Sequence of chain 1.A:
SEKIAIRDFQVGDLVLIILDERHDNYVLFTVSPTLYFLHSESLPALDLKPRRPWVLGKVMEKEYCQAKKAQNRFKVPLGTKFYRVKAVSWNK

Binding-site contacts:
Ligand atom CD1 contacts residue TYR78 of chain 1.A at 3.7 Å (hydrophobic).
Ligand atom O3P contacts residue GLN85 of chain 1.A at 3.7 Å.
Ligand atom CE1 contacts residue ARG98 of chain 1.A at 3.5 Å.
Ligand atom P contacts residue ASN86 of chain 1.A at 3.7 Å.
Ligand atom CA contacts residue GLN80 of chain 1.A at 3.2 Å.
Ligand atom O1P contacts residue ARG87 of chain 1.A at 2.4 Å (salt-bridge).
Ligand atom N contacts residue GLN80 of chain 1.A at 3.1 Å (h-bond).
Ligand atom O contacts residue GLN80 of chain 1.A at 2.8 Å (h-bond).
Ligand atom CB contacts residue GLN85 of chain 1.A at 3.8 Å.
Ligand atom CG contacts residue PHE88 of chain 1.A at 3.8 Å (hydrophobic).
Ligand atom O contacts residue TYR78 of chain 1.A at 3.5 Å (h-bond).
Ligand atom O contacts residue ALA81 of chain 1.A at 3.7 Å.
Ligand atom N contacts residue TYR78 of chain 1.A at 2.8 Å (h-bond).
Ligand atom CG contacts residue ARG87 of chain 1.A at 3.5 Å.
Ligand atom SD contacts residue TYR78 of chain 1.A at 3.8 Å.
Ligand atom CZ contacts residue ARG98 of chain 1.A at 3.5 Å.
Ligand atom CG1 contacts residue CYS79 of chain 1.A at 3.8 Å (hydrophobic).
Ligand atom CB contacts residue GLU77 of chain 1.A at 3.7 Å.
Ligand atom OE2 contacts residue GLU77 of chain 1.A at 3.1 Å (salt-bridge).
Ligand atom O contacts residue LYS82 of chain 1.A at 2.8 Å (salt-bridge).
Ligand atom O contacts residue CYS79 of chain 1.A at 3.1 Å.
Ligand atom C contacts residue GLN80 of chain 1.A at 3.6 Å.
Ligand atom CD contacts residue GLU77 of chain 1.A at 3.5 Å.
Ligand atom CE2 contacts residue ARG87 of chain 1.A at 3.5 Å.
Ligand atom CB contacts residue ARG87 of chain 1.A at 3.1 Å.
Ligand atom CE2 contacts residue PHE88 of chain 1.A at 3.6 Å (hydrophobic).
Ligand atom CA contacts residue TYR78 of chain 1.A at 3.3 Å (hydrophobic).
Ligand atom CB contacts residue GLN80 of chain 1.A at 3.4 Å.
Ligand atom O contacts residue LYS83 of chain 1.A at 3.2 Å (salt-bridge).
Ligand atom OG contacts residue ASN86 of chain 1.A at 3.2 Å.
Ligand atom O2P contacts residue ARG87 of chain 1.A at 2.3 Å (salt-bridge).
Ligand atom O1P contacts residue ASN86 of chain 1.A at 3.5 Å.
Ligand atom C contacts residue TYR78 of chain 1.A at 3.5 Å (hydrophobic).
Ligand atom CD1 contacts residue LYS95 of chain 1.A at 3.7 Å.
Ligand atom O3P contacts residue ASN86 of chain 1.A at 3.5 Å.
Ligand atom CG contacts residue TYR78 of chain 1.A at 3.6 Å (hydrophobic).
Ligand atom CD2 contacts residue PHE88 of chain 1.A at 3.5 Å (hydrophobic).
Ligand atom CD1 contacts residue CYS79 of chain 1.A at 3.4 Å (hydrophobic).
Ligand atom P contacts residue ARG87 of chain 1.A at 3.4 Å.
Ligand atom CG1 contacts residue TYR78 of chain 1.A at 3.5 Å (hydrophobic).

This protein binds this small molecule.
Small molecule (SMILES): CC[C@H](C)[C@H](NC(=O)[C@H](CCC(=O)O)NC(=O)[C@@H](NC(=O)[C@H](Cc1ccccc1)NC(=O)[C@H](COP(=O)(O)O)NC(=O)[C@H](CC(=O)O)NC(=O)[C@@H](N)CCC(=O)O)C(C)C)C(=O)N[C@@H](CCCN=C(N)N)C(=O)N[C@H](C=O)CCSC